Sequence of chain 1.M:
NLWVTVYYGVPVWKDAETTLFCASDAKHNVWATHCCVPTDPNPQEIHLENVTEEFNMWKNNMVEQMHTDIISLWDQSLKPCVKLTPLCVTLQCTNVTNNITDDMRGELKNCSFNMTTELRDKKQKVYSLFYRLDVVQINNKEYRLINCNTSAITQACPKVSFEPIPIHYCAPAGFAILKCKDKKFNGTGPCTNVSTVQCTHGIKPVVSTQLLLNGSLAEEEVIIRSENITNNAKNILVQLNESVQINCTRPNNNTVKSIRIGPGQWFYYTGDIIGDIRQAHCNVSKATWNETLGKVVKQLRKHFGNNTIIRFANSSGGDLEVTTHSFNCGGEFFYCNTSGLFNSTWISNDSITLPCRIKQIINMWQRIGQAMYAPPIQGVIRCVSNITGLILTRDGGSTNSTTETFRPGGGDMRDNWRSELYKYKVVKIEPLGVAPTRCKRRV

This protein binds this small molecule.
Small molecule (SMILES): CC(=O)N[C@H]1[C@H](O[C@H]2[C@H](O)[C@@H](NC(C)=O)CO[C@@H]2CO)O[C@H](CO)[C@@H](O)[C@@H]1O

Binding-site contacts:
Ligand atom O6 contacts residue SER413 of chain 1.M at 4.4 Å.
Ligand atom C8 contacts residue ARG444 of chain 1.M at 3.5 Å.
Ligand atom C3 contacts residue HIS331 of chain 1.M at 3.9 Å.
Ligand atom O7 contacts residue ASN297 of chain 1.M at 4.1 Å.
Ligand atom C1 contacts residue HIS331 of chain 1.M at 4.4 Å.
Ligand atom C3 contacts residue ASN333 of chain 1.M at 3.9 Å.
Ligand atom O7 contacts residue ARG444 of chain 1.M at 3.7 Å.
Ligand atom C5 contacts residue ASN333 of chain 1.M at 3.8 Å.
Ligand atom C4 contacts residue ASN333 of chain 1.M at 4.3 Å.
Ligand atom O7 contacts residue ASN333 of chain 1.M at 3.2 Å (h-bond).
Ligand atom C8 contacts residue ASN297 of chain 1.M at 3.2 Å.
Ligand atom C8 contacts residue CYS298 of chain 1.M at 4.5 Å (hydrophobic).
Ligand atom C7 contacts residue ASN297 of chain 1.M at 4.1 Å.
Ligand atom C2 contacts residue HIS331 of chain 1.M at 4.0 Å.
Ligand atom C8 contacts residue HIS331 of chain 1.M at 3.9 Å.
Ligand atom C1 contacts residue THR415 of chain 1.M at 4.0 Å.
Ligand atom O3 contacts residue HIS331 of chain 1.M at 4.3 Å.
Ligand atom N2 contacts residue ASN333 of chain 1.M at 2.9 Å (h-bond).
Ligand atom O5 contacts residue THR415 of chain 1.M at 4.2 Å.
Ligand atom C7 contacts residue ARG444 of chain 1.M at 3.8 Å.
Ligand atom C8 contacts residue THR299 of chain 1.M at 3.6 Å.
Ligand atom O5 contacts residue ASN333 of chain 1.M at 2.5 Å (h-bond).
Ligand atom O5 contacts residue SER413 of chain 1.M at 4.0 Å.
Ligand atom C1 contacts residue ASN333 of chain 1.M at 1.5 Å.
Ligand atom N2 contacts residue HIS331 of chain 1.M at 3.1 Å (h-bond).
Ligand atom C7 contacts residue ASN333 of chain 1.M at 3.2 Å.
Ligand atom C8 contacts residue ASN333 of chain 1.M at 4.3 Å.
Ligand atom C2 contacts residue ASN333 of chain 1.M at 2.5 Å.
Ligand atom C7 contacts residue HIS331 of chain 1.M at 3.9 Å.